The small molecule below binds the protein below.
Small molecule (SMILES): CC(=O)N[C@@H]1[C@@H](O)[C@H](O)[C@@H](CO)O[C@H]1O

Sequence of chain 1.B:
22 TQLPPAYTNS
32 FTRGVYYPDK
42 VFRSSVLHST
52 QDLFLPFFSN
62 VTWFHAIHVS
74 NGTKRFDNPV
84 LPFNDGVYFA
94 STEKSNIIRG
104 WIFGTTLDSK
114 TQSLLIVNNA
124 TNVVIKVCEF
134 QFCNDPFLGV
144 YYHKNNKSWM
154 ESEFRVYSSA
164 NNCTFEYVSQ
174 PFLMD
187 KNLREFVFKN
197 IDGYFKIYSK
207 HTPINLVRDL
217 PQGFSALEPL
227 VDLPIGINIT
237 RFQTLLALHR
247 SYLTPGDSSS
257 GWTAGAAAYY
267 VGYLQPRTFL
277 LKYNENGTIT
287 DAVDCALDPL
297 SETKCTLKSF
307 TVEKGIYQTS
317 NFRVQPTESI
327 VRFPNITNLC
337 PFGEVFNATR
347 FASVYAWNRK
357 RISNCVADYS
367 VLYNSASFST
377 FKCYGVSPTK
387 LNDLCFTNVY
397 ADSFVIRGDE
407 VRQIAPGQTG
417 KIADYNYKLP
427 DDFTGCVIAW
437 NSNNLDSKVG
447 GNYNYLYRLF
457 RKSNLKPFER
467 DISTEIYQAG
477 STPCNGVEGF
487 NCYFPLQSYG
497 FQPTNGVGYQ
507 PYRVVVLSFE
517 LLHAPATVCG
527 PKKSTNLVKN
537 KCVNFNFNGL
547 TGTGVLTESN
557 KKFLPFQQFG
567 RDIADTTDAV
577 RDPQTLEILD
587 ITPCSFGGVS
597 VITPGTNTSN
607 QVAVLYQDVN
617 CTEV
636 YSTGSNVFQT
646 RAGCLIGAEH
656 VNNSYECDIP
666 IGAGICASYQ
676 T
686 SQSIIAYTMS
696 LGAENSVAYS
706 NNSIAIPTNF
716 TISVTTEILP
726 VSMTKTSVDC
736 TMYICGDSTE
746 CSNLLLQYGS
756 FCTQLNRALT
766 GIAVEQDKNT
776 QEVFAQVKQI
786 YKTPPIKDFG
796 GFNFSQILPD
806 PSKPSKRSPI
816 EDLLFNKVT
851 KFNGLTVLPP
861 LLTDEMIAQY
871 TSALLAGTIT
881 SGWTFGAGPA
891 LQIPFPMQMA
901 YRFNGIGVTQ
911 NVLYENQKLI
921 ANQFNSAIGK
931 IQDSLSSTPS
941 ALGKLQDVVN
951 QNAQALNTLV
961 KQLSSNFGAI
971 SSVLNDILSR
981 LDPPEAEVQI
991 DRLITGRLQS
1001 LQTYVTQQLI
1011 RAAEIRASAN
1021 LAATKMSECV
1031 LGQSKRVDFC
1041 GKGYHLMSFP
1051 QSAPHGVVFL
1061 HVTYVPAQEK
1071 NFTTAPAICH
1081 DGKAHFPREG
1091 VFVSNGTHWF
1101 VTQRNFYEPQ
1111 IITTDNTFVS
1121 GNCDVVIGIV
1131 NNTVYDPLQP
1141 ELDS

Binding-site contacts:
Ligand atom C1 contacts residue TYR28 of chain 1.B at 3.6 Å (hydrophobic).
Ligand atom C5 contacts residue ASN61 of chain 1.B at 3.7 Å.
Ligand atom C2 contacts residue ASN61 of chain 1.B at 2.4 Å.
Ligand atom C3 contacts residue ASN61 of chain 1.B at 3.8 Å.
Ligand atom C1 contacts residue ASN61 of chain 1.B at 1.4 Å.
Ligand atom N2 contacts residue ASN61 of chain 1.B at 2.8 Å (h-bond).
Ligand atom C4 contacts residue ASN61 of chain 1.B at 4.2 Å.
Ligand atom O5 contacts residue TYR28 of chain 1.B at 3.1 Å.
Ligand atom O5 contacts residue ASN61 of chain 1.B at 2.4 Å (h-bond).
Ligand atom O7 contacts residue ASN61 of chain 1.B at 3.7 Å.
Ligand atom C7 contacts residue ASN61 of chain 1.B at 3.5 Å.
Ligand atom C6 contacts residue TYR28 of chain 1.B at 3.6 Å (hydrophobic).
Ligand atom C5 contacts residue TYR28 of chain 1.B at 3.5 Å (hydrophobic).